Sequence of chain 45.C:
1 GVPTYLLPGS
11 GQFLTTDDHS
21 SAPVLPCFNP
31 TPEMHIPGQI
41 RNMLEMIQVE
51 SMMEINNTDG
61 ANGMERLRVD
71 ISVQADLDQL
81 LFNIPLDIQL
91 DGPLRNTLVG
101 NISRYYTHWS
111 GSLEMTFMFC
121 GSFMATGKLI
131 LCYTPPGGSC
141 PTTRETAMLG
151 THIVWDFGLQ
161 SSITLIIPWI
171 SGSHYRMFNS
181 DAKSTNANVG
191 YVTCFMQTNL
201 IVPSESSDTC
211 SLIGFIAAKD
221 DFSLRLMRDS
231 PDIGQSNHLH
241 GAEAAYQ

Binding-site contacts:
Ligand atom C6 contacts residue ASP91 of chain 45.C at 3.8 Å.
Ligand atom N5 contacts residue ASP232 of chain 45.C at 4.1 Å.
Ligand atom C3 contacts residue ARG95 of chain 45.C at 3.9 Å.
Ligand atom O4 contacts residue ASP232 of chain 45.C at 2.7 Å (salt-bridge).
Ligand atom C5 contacts residue PRO231 of chain 45.C at 3.7 Å (hydrophobic).
Ligand atom C4 contacts residue PRO231 of chain 45.C at 3.5 Å (hydrophobic).
Ligand atom O3 contacts residue GLY282 of chain 45.A at 3.4 Å.
Ligand atom N5 contacts residue PRO231 of chain 45.C at 2.9 Å (h-bond).
Ligand atom C5 contacts residue PRO274 of chain 45.A at 4.0 Å (hydrophobic).
Ligand atom C4 contacts residue ASN275 of chain 45.A at 3.8 Å.
Ligand atom O6 contacts residue PRO274 of chain 45.A at 3.7 Å.
Ligand atom O3 contacts residue ASP91 of chain 45.C at 4.0 Å.
Ligand atom C4 contacts residue ASP91 of chain 45.C at 3.2 Å.
Ligand atom C4 contacts residue ARG104 of chain 45.C at 3.9 Å.
Ligand atom C4 contacts residue ASP232 of chain 45.C at 3.5 Å.
Ligand atom C1 contacts residue ARG104 of chain 45.C at 3.6 Å.
Ligand atom C11 contacts residue ILE233 of chain 45.C at 3.8 Å (hydrophobic).
Ligand atom C4 contacts residue PRO274 of chain 45.A at 4.0 Å (hydrophobic).
Ligand atom C11 contacts residue ASP232 of chain 45.C at 3.8 Å.
Ligand atom N5 contacts residue ASN275 of chain 45.A at 3.6 Å (h-bond).
Ligand atom O3 contacts residue PRO274 of chain 45.A at 3.8 Å.
Ligand atom C10 contacts residue ASN275 of chain 45.A at 3.3 Å.
Ligand atom O1B contacts residue ARG104 of chain 45.C at 2.8 Å (salt-bridge).
Ligand atom C3 contacts residue PRO274 of chain 45.A at 4.1 Å (hydrophobic).
Ligand atom C3 contacts residue ASP232 of chain 45.C at 4.0 Å.
Ligand atom O4 contacts residue PRO231 of chain 45.C at 3.8 Å.
Ligand atom O7 contacts residue ARG270 of chain 45.A at 3.8 Å.
Ligand atom C3 contacts residue ARG104 of chain 45.C at 3.8 Å.
Ligand atom C11 contacts residue PRO231 of chain 45.C at 3.7 Å (hydrophobic).
Ligand atom O6 contacts residue ASP91 of chain 45.C at 3.1 Å.
Ligand atom C10 contacts residue PRO231 of chain 45.C at 3.8 Å (hydrophobic).
Ligand atom C3 contacts residue PRO274 of chain 45.A at 3.8 Å (hydrophobic).
Ligand atom C11 contacts residue GLY234 of chain 45.C at 3.8 Å.
Ligand atom C5 contacts residue ASN275 of chain 45.A at 3.6 Å.
Ligand atom O4 contacts residue ARG95 of chain 45.C at 3.6 Å (salt-bridge).
Ligand atom O10 contacts residue ASN275 of chain 45.A at 2.9 Å (h-bond).
Ligand atom O10 contacts residue ARG270 of chain 45.A at 3.3 Å.
Ligand atom O7 contacts residue PRO274 of chain 45.A at 3.4 Å.
Ligand atom O4 contacts residue ASN275 of chain 45.A at 3.0 Å (h-bond).
Ligand atom O4 contacts residue ASP91 of chain 45.C at 2.7 Å (salt-bridge).

This small molecule binds to this protein.
Small molecule (SMILES): CC(=O)N[C@H]1[C@H]([C@H](O)[C@H](O)CO)O[C@@](OC[C@H]2O[C@@H](O[C@H]3[C@H](O)[C@@H](O)[C@H](O)O[C@@H]3CO)[C@H](O)[C@@H](O)[C@H]2O)(C(=O)O)C[C@@H]1O

Sequence of chain 45.A:
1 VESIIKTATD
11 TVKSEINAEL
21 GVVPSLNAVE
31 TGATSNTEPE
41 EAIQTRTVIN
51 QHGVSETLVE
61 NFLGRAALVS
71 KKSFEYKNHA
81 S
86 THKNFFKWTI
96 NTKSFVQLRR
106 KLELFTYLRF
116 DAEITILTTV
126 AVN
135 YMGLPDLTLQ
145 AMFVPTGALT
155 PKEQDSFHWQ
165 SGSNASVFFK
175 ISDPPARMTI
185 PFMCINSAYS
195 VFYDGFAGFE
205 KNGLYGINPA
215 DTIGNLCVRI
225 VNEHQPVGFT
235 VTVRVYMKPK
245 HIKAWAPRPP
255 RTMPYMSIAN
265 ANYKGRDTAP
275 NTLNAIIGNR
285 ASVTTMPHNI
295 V